Sequence of chain 1.A:
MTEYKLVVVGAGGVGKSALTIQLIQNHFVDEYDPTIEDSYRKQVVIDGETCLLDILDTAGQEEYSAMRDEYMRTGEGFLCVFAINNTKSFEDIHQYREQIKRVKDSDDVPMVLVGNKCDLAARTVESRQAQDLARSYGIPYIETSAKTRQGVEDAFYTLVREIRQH

Binding-site contacts:
Ligand atom O2' contacts residue VAL29 of chain 1.A at 2.7 Å (h-bond).
Ligand atom C3' contacts residue GLU31 of chain 1.A at 3.5 Å.
Ligand atom O2B contacts residue SER17 of chain 1.A at 2.9 Å (h-bond).
Ligand atom O2G contacts residue MG1 of chain 1.C at 2.0 Å.
Ligand atom O1A contacts residue GLY15 of chain 1.A at 3.2 Å.
Ligand atom O1G contacts residue TYR32 of chain 1.A at 2.6 Å (h-bond).
Ligand atom PB contacts residue MG1 of chain 1.C at 3.2 Å.
Ligand atom O2B contacts residue MG1 of chain 1.C at 2.1 Å.
Ligand atom O2' contacts residue PHE28 of chain 1.A at 3.2 Å.
Ligand atom PG contacts residue MG1 of chain 1.C at 3.2 Å.
Ligand atom O1G contacts residue GLN61 of chain 1.A at 3.5 Å.
Ligand atom O6 contacts residue SER145 of chain 1.A at 3.4 Å.
Ligand atom N1 contacts residue ASP119 of chain 1.A at 2.8 Å (salt-bridge).
Ligand atom O3G contacts residue LYS16 of chain 1.A at 2.6 Å (salt-bridge).
Ligand atom O1A contacts residue SER17 of chain 1.A at 3.4 Å (h-bond).
Ligand atom O3G contacts residue GLY60 of chain 1.A at 2.8 Å (h-bond).
Ligand atom O1B contacts residue VAL14 of chain 1.A at 3.2 Å (h-bond).
Ligand atom N7 contacts residue ASN116 of chain 1.A at 3.1 Å (h-bond).
Ligand atom N2 contacts residue ASP119 of chain 1.A at 2.9 Å (salt-bridge).
Ligand atom O3' contacts residue ASP30 of chain 1.A at 2.9 Å (salt-bridge).
Ligand atom O6 contacts residue ASP119 of chain 1.A at 3.4 Å (salt-bridge).
Ligand atom O3A contacts residue GLY15 of chain 1.A at 3.2 Å (h-bond).
Ligand atom O6 contacts residue ASN116 of chain 1.A at 3.3 Å (h-bond).
Ligand atom O6 contacts residue LYS117 of chain 1.A at 3.4 Å.
Ligand atom O6 contacts residue ALA146 of chain 1.A at 2.8 Å (h-bond).
Ligand atom O1B contacts residue GLY15 of chain 1.A at 3.0 Å (h-bond).
Ligand atom O2' contacts residue ASP30 of chain 1.A at 3.1 Å (salt-bridge).
Ligand atom N3B contacts residue TYR32 of chain 1.A at 3.4 Å.
Ligand atom O2B contacts residue LYS16 of chain 1.A at 3.5 Å (salt-bridge).
Ligand atom O1G contacts residue PRO34 of chain 1.A at 3.5 Å.
Ligand atom N3B contacts residue GLY13 of chain 1.A at 3.1 Å (h-bond).
Ligand atom O1B contacts residue GLY13 of chain 1.A at 3.6 Å (h-bond).
Ligand atom O1A contacts residue ALA18 of chain 1.A at 2.8 Å (h-bond).
Ligand atom O1B contacts residue LYS16 of chain 1.A at 2.8 Å (salt-bridge).
Ligand atom O3G contacts residue GLY12 of chain 1.A at 3.5 Å.
Ligand atom O4' contacts residue LYS117 of chain 1.A at 3.2 Å (salt-bridge).
Ligand atom O2G contacts residue THR35 of chain 1.A at 2.9 Å (h-bond).
Ligand atom C2' contacts residue VAL29 of chain 1.A at 3.4 Å (hydrophobic).
Ligand atom N3B contacts residue MG1 of chain 1.C at 3.4 Å.
Ligand atom O2A contacts residue TYR32 of chain 1.A at 3.5 Å.

The protein below binds the small molecule below.
Small molecule (SMILES): Nc1nc2c(ncn2[C@@H]2O[C@H](CO[P](=O)(O)O[P](=O)(O)NP(=O)(O)O)[C@@H](O)[C@H]2O)c(=O)[nH]1